Sequence of chain 2.A:
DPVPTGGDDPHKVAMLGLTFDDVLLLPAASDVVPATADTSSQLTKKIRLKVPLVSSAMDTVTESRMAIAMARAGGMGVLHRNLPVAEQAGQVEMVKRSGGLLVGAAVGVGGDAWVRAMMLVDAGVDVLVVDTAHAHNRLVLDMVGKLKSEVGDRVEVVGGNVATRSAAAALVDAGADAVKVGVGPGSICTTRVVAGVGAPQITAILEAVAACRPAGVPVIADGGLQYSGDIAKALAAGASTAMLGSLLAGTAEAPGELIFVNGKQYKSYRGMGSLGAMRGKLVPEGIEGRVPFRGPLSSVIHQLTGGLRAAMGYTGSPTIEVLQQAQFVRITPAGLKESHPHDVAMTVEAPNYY

Binding-site contacts:
Ligand atom O6 contacts residue GLY303 of chain 2.A at 2.7 Å (h-bond).
Ligand atom N7 contacts residue Q671 of chain 2.C at 3.7 Å.
Ligand atom N7 contacts residue GLY301 of chain 2.A at 3.4 Å.
Ligand atom O3P contacts residue SER217 of chain 2.A at 2.9 Å (h-bond).
Ligand atom O5' contacts residue GLY253 of chain 2.A at 3.6 Å.
Ligand atom O1P contacts residue SER217 of chain 2.A at 2.7 Å (h-bond).
Ligand atom C3' contacts residue ASP252 of chain 2.A at 3.4 Å.
Ligand atom C4' contacts residue ASP252 of chain 2.A at 3.5 Å.
Ligand atom O6 contacts residue GLY301 of chain 2.A at 3.3 Å.
Ligand atom N7 contacts residue MET302 of chain 2.A at 2.9 Å (h-bond).
Ligand atom O3' contacts residue MET273 of chain 2.A at 3.6 Å (h-bond).
Ligand atom N1 contacts residue Q671 of chain 2.C at 3.6 Å.
Ligand atom C2 contacts residue GLU336 of chain 2.A at 3.6 Å.
Ligand atom O1P contacts residue SER276 of chain 2.A at 3.0 Å (h-bond).
Ligand atom O6 contacts residue GLU336 of chain 2.A at 3.6 Å (salt-bridge).
Ligand atom O3' contacts residue ASP252 of chain 2.A at 2.4 Å (salt-bridge).
Ligand atom C2 contacts residue Q671 of chain 2.C at 3.3 Å.
Ligand atom C5' contacts residue TYR299 of chain 2.A at 3.6 Å (hydrophobic).
Ligand atom O3P contacts residue GLY216 of chain 2.A at 3.4 Å.
Ligand atom C8 contacts residue MET88 of chain 2.A at 3.5 Å (hydrophobic).
Ligand atom C5 contacts residue Q671 of chain 2.C at 3.6 Å.
Ligand atom O6 contacts residue MET302 of chain 2.A at 3.2 Å (h-bond).
Ligand atom O3P contacts residue GLY254 of chain 2.A at 3.0 Å (h-bond).
Ligand atom O2' contacts residue ASP252 of chain 2.A at 2.5 Å (salt-bridge).
Ligand atom C8 contacts residue ILE218 of chain 2.A at 3.6 Å (hydrophobic).
Ligand atom O2P contacts residue GLY275 of chain 2.A at 2.9 Å (h-bond).
Ligand atom O1P contacts residue TYR299 of chain 2.A at 2.5 Å (h-bond).
Ligand atom C6 contacts residue GLY303 of chain 2.A at 3.6 Å.
Ligand atom O3' contacts residue SER86 of chain 2.A at 2.9 Å (h-bond).
Ligand atom P contacts residue TYR299 of chain 2.A at 3.6 Å.
Ligand atom O5' contacts residue GLY216 of chain 2.A at 3.4 Å.
Ligand atom N3 contacts residue CYS219 of chain 2.A at 3.5 Å.
Ligand atom N7 contacts residue ILE218 of chain 2.A at 3.6 Å.
Ligand atom C3' contacts residue SER86 of chain 2.A at 3.6 Å.
Ligand atom O6 contacts residue GLY337 of chain 2.A at 3.5 Å.
Ligand atom C2 contacts residue CYS219 of chain 2.A at 3.0 Å (hydrophobic).
Ligand atom N1 contacts residue GLU336 of chain 2.A at 2.8 Å (salt-bridge).
Ligand atom O2P contacts residue SER276 of chain 2.A at 3.4 Å (h-bond).
Ligand atom N3 contacts residue Q671 of chain 2.C at 3.4 Å.
Ligand atom C6 contacts residue GLU336 of chain 2.A at 3.6 Å.

The protein below binds the small molecule below.
Small molecule (SMILES): O=c1[nH]cnc2c1ncn2[C@@H]1O[C@H](COP(=O)(O)O)[C@@H](O)[C@H]1O